Sequence of chain 1.E:
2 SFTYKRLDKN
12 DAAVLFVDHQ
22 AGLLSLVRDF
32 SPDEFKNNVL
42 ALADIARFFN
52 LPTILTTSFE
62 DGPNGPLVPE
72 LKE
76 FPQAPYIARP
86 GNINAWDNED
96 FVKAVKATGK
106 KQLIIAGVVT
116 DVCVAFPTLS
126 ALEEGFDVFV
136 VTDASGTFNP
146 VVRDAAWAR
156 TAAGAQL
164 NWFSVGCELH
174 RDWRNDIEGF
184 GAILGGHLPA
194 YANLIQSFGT

Binding-site contacts:
Ligand atom C4 contacts residue LEU25 of chain 1.A at 3.7 Å (hydrophobic).
Ligand atom C3 contacts residue VAL69 of chain 1.A at 3.8 Å (hydrophobic).
Ligand atom O1 contacts residue LYS37 of chain 1.A at 3.5 Å.
Ligand atom C3 contacts residue LEU25 of chain 1.A at 4.5 Å (hydrophobic).
Ligand atom O2 contacts residue ASN196 of chain 1.E at 3.6 Å.
Ligand atom O1 contacts residue PHE36 of chain 1.A at 4.4 Å.
Ligand atom C5 contacts residue LEU25 of chain 1.A at 3.5 Å (hydrophobic).
Ligand atom C1 contacts residue LYS37 of chain 1.A at 4.2 Å.
Ligand atom C3 contacts residue LYS37 of chain 1.A at 3.6 Å.
Ligand atom O1 contacts residue LEU41 of chain 1.A at 4.2 Å.
Ligand atom C6 contacts residue LYS37 of chain 1.A at 4.1 Å.
Ligand atom C1 contacts residue LEU41 of chain 1.A at 3.6 Å (hydrophobic).
Ligand atom C5 contacts residue LYS37 of chain 1.A at 4.3 Å.
Ligand atom C2 contacts residue GLU71 of chain 1.A at 4.4 Å.
Ligand atom C6 contacts residue LEU25 of chain 1.A at 4.2 Å (hydrophobic).
Ligand atom O2 contacts residue LYS37 of chain 1.A at 4.2 Å.
Ligand atom C5 contacts residue PRO192 of chain 1.E at 4.0 Å (hydrophobic).
Ligand atom C5 contacts residue ASN196 of chain 1.E at 3.6 Å.
Ligand atom C6 contacts residue PRO192 of chain 1.E at 3.5 Å (hydrophobic).
Ligand atom O2 contacts residue PRO192 of chain 1.E at 3.2 Å.
Ligand atom O1 contacts residue VAL40 of chain 1.A at 3.4 Å.
Ligand atom C1 contacts residue VAL69 of chain 1.A at 3.9 Å (hydrophobic).
Ligand atom C6 contacts residue ASN196 of chain 1.E at 3.9 Å.
Ligand atom C2 contacts residue LYS37 of chain 1.A at 4.2 Å.
Ligand atom C4 contacts residue LYS37 of chain 1.A at 3.9 Å.
Ligand atom C6 contacts residue PRO33 of chain 1.A at 3.9 Å (hydrophobic).
Ligand atom C2 contacts residue VAL69 of chain 1.A at 3.8 Å (hydrophobic).
Ligand atom C4 contacts residue VAL69 of chain 1.A at 4.3 Å (hydrophobic).
Ligand atom C1 contacts residue GLU71 of chain 1.A at 3.2 Å.

A small-molecule ligand and the protein it binds are described below.
Small molecule (SMILES): C[C@@H](O)CC[C@@H](C)O

Sequence of chain 1.A:
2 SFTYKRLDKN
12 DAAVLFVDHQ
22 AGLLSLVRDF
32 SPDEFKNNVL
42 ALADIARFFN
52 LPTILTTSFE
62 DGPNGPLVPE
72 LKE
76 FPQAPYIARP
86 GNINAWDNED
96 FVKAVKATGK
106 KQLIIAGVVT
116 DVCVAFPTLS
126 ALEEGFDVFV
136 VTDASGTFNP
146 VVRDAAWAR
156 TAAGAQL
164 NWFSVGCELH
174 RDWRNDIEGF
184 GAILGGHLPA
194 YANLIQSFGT